Sequence of chain 1.B:
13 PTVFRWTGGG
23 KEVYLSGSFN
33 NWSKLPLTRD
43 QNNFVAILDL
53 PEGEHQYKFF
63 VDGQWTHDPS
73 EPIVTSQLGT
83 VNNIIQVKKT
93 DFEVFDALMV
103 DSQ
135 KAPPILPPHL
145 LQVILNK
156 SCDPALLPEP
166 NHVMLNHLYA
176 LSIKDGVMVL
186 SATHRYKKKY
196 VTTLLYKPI

Binding-site contacts:
Ligand atom C3 contacts residue ARG17 of chain 1.B at 3.8 Å.
Ligand atom C19 contacts residue LEU20 of chain 1.A at 3.9 Å (hydrophobic).
Ligand atom N2 contacts residue LYS31 of chain 1.A at 3.6 Å.
Ligand atom C10 contacts residue LYS33 of chain 1.A at 3.8 Å.
Ligand atom O1 contacts residue GLY21 of chain 1.A at 2.6 Å (h-bond).
Ligand atom C15 contacts residue ASP42 of chain 1.B at 3.9 Å.
Ligand atom C11 contacts residue VAL47 of chain 1.B at 3.9 Å (hydrophobic).
Ligand atom O2 contacts residue LYS31 of chain 1.A at 3.4 Å.
Ligand atom C3 contacts residue LYS53 of chain 1.A at 3.9 Å.
Ligand atom N1 contacts residue ASP90 of chain 1.A at 3.1 Å (salt-bridge).
Ligand atom C13 contacts residue ILE48 of chain 1.A at 3.8 Å (hydrophobic).
Ligand atom C6 contacts residue ILE48 of chain 1.A at 3.8 Å (hydrophobic).
Ligand atom N1 contacts residue ARG17 of chain 1.B at 3.1 Å (salt-bridge).
Ligand atom C9 contacts residue VAL47 of chain 1.B at 3.4 Å (hydrophobic).
Ligand atom C20 contacts residue LYS31 of chain 1.A at 3.8 Å.
Ligand atom C19 contacts residue LYS33 of chain 1.A at 3.5 Å.
Ligand atom C2 contacts residue ARG17 of chain 1.B at 3.5 Å.
Ligand atom CL1 contacts residue PHE92 of chain 1.A at 3.6 Å.
Ligand atom C18 contacts residue GLY21 of chain 1.A at 3.4 Å.
Ligand atom O1 contacts residue LEU20 of chain 1.A at 3.7 Å.
Ligand atom C15 contacts residue VAL13 of chain 1.A at 3.8 Å (hydrophobic).
Ligand atom CL1 contacts residue VAL15 of chain 1.B at 3.6 Å.
Ligand atom CL1 contacts residue ILE49 of chain 1.B at 3.7 Å.
Ligand atom C12 contacts residue LYS33 of chain 1.A at 3.6 Å.
Ligand atom C2 contacts residue ILE48 of chain 1.A at 3.9 Å (hydrophobic).
Ligand atom S1 contacts residue ASP90 of chain 1.A at 3.0 Å (salt-bridge).
Ligand atom C11 contacts residue LYS33 of chain 1.A at 3.6 Å.
Ligand atom C19 contacts residue GLY21 of chain 1.A at 3.4 Å.
Ligand atom C8 contacts residue LYS33 of chain 1.A at 3.9 Å.
Ligand atom S1 contacts residue ARG17 of chain 1.B at 3.8 Å.
Ligand atom O3 contacts residue LYS53 of chain 1.A at 2.8 Å (salt-bridge).
Ligand atom C18 contacts residue LEU20 of chain 1.A at 3.8 Å (hydrophobic).
Ligand atom C16 contacts residue ARG41 of chain 1.B at 3.5 Å.
Ligand atom C2 contacts residue ASP90 of chain 1.A at 3.5 Å.
Ligand atom C16 contacts residue THR40 of chain 1.B at 3.7 Å.
Ligand atom S1 contacts residue ILE48 of chain 1.A at 3.7 Å.
Ligand atom O1 contacts residue LYS33 of chain 1.A at 2.8 Å (salt-bridge).
Ligand atom C13 contacts residue LYS33 of chain 1.A at 3.7 Å.
Ligand atom C10 contacts residue ASP42 of chain 1.B at 3.6 Å.
Ligand atom C10 contacts residue VAL47 of chain 1.B at 3.4 Å (hydrophobic).

This protein binds this small molecule.
Small molecule (SMILES): N#Cc1c(O)c2c(-c3ccc(-c4ccccc4O)cc3)c(Cl)sc2[nH]c1=O

Sequence of chain 1.A:
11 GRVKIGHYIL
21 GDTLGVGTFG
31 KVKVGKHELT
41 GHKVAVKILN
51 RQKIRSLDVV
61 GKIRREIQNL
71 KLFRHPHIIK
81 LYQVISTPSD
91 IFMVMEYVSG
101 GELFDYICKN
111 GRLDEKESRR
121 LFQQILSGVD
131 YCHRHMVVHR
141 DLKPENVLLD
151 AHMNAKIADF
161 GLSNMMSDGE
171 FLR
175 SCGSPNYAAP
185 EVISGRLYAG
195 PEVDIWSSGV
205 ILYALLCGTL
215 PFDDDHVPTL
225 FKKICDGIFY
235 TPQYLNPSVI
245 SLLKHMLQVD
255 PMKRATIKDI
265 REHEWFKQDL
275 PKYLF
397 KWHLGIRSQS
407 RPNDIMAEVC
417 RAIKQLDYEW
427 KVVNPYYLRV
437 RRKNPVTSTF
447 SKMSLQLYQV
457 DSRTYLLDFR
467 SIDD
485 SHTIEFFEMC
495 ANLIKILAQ